Binding-site contacts:
Ligand atom O6 contacts residue ARG695 of chain 1.A at 3.7 Å.
Ligand atom C8 contacts residue ARG674 of chain 1.A at 3.7 Å.
Ligand atom C2 contacts residue ASN698 of chain 1.A at 2.5 Å.
Ligand atom C8 contacts residue ARG701 of chain 1.A at 4.1 Å.
Ligand atom C8 contacts residue ASN698 of chain 1.A at 3.7 Å.
Ligand atom C3 contacts residue ASN698 of chain 1.A at 3.8 Å.
Ligand atom O7 contacts residue ARG701 of chain 1.A at 3.3 Å (salt-bridge).
Ligand atom C6 contacts residue ARG695 of chain 1.A at 4.2 Å.
Ligand atom C7 contacts residue ASN698 of chain 1.A at 3.5 Å.
Ligand atom C5 contacts residue ASN698 of chain 1.A at 3.6 Å.
Ligand atom C4 contacts residue ASN698 of chain 1.A at 4.2 Å.
Ligand atom N2 contacts residue ARG674 of chain 1.A at 4.0 Å.
Ligand atom O5 contacts residue ASN698 of chain 1.A at 2.3 Å (h-bond).
Ligand atom C7 contacts residue ARG701 of chain 1.A at 3.8 Å.
Ligand atom O6 contacts residue ASN698 of chain 1.A at 4.4 Å.
Ligand atom C7 contacts residue ARG674 of chain 1.A at 4.4 Å.
Ligand atom O7 contacts residue SER697 of chain 1.A at 4.3 Å.
Ligand atom O5 contacts residue ARG695 of chain 1.A at 3.7 Å.
Ligand atom C1 contacts residue ASN698 of chain 1.A at 1.4 Å.
Ligand atom O7 contacts residue ASN698 of chain 1.A at 3.6 Å (h-bond).
Ligand atom C1 contacts residue ARG674 of chain 1.A at 3.9 Å.
Ligand atom N2 contacts residue ASN698 of chain 1.A at 3.0 Å (h-bond).

The small molecule below binds the protein below.
Small molecule (SMILES): CC(=O)N[C@@H]1[C@@H](O)[C@H](O)[C@@H](CO)O[C@H]1O

Sequence of chain 1.A:
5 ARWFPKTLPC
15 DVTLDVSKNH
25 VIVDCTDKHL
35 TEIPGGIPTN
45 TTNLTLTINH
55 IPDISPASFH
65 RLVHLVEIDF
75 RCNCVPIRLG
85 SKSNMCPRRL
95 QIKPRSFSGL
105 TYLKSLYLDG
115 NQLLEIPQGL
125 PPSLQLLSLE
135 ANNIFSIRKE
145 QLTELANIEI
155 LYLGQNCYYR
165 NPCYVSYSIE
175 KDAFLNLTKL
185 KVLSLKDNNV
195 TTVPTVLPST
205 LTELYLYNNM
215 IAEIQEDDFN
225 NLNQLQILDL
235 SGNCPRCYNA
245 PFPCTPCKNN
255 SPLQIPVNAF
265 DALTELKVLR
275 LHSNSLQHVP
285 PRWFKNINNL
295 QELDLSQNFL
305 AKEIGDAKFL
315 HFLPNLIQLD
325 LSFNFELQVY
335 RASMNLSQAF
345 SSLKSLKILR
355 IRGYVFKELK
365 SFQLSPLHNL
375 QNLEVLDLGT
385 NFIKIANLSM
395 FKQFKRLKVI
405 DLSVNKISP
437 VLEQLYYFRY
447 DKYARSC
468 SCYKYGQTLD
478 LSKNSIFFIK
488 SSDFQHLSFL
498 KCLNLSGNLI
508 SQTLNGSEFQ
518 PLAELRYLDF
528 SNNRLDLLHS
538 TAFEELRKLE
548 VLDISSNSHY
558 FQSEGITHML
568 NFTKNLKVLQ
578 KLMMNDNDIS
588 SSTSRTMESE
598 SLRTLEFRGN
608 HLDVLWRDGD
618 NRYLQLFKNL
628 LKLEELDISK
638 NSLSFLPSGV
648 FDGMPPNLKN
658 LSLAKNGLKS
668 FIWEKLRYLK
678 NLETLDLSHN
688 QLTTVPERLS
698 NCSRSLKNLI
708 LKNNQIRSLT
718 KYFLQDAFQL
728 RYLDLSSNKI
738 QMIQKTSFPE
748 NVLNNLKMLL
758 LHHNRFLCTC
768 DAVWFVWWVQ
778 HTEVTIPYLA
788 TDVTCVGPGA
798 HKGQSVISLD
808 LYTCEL